Sequence of chain 1.A:
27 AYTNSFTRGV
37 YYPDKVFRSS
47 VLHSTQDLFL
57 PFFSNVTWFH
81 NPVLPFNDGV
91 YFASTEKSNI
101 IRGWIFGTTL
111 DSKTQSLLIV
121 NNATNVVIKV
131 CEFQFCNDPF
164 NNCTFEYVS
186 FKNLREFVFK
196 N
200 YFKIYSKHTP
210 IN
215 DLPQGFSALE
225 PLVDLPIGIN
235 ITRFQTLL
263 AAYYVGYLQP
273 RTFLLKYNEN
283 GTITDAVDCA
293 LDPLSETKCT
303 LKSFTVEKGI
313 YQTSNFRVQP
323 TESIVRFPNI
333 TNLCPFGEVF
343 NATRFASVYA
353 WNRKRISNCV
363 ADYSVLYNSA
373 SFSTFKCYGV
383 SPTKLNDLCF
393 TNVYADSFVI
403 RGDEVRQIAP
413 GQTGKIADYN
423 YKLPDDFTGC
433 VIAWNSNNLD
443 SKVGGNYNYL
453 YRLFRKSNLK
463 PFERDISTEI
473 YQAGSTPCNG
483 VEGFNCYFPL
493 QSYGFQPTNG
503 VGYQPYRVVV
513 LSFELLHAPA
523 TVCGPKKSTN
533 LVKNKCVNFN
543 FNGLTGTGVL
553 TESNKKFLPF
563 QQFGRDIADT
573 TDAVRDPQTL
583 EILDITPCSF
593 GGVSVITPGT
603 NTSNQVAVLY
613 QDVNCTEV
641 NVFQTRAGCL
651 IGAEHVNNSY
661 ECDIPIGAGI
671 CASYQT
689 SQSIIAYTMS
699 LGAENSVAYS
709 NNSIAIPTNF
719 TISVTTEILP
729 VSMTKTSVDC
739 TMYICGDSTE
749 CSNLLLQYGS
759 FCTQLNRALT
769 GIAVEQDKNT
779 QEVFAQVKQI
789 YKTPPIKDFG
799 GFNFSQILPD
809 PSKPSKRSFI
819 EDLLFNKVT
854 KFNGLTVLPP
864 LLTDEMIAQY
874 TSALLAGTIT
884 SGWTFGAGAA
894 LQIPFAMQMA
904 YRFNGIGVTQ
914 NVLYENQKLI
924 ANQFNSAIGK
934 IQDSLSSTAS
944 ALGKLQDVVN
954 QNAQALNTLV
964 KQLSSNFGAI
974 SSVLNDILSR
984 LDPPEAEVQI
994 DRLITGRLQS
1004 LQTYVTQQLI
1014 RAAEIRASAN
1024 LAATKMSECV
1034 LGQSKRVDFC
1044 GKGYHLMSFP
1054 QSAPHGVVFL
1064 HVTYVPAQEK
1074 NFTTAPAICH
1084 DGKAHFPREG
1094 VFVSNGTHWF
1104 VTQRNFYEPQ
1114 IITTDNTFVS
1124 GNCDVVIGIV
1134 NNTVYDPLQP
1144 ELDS

This protein binds this small molecule.
Small molecule (SMILES): CC(=O)N[C@@H]1[C@@H](O)[C@H](O)[C@@H](CO)O[C@H]1O

Binding-site contacts:
Ligand atom C8 contacts residue ASN61 of chain 1.A at 3.7 Å.
Ligand atom O7 contacts residue ASN61 of chain 1.A at 4.5 Å.
Ligand atom C3 contacts residue ASN61 of chain 1.A at 3.8 Å.
Ligand atom C1 contacts residue ASN61 of chain 1.A at 1.4 Å.
Ligand atom C5 contacts residue ASN61 of chain 1.A at 3.6 Å.
Ligand atom O5 contacts residue ASN61 of chain 1.A at 2.3 Å (h-bond).
Ligand atom O6 contacts residue ASN61 of chain 1.A at 4.4 Å.
Ligand atom O7 contacts residue PHE59 of chain 1.A at 3.6 Å (h-bond).
Ligand atom C2 contacts residue ASN61 of chain 1.A at 2.4 Å.
Ligand atom C7 contacts residue ASN61 of chain 1.A at 3.5 Å.
Ligand atom O7 contacts residue SER60 of chain 1.A at 4.3 Å.
Ligand atom C4 contacts residue ASN61 of chain 1.A at 4.2 Å.
Ligand atom N2 contacts residue ASN61 of chain 1.A at 2.9 Å (h-bond).